Sequence of chain 1.A:
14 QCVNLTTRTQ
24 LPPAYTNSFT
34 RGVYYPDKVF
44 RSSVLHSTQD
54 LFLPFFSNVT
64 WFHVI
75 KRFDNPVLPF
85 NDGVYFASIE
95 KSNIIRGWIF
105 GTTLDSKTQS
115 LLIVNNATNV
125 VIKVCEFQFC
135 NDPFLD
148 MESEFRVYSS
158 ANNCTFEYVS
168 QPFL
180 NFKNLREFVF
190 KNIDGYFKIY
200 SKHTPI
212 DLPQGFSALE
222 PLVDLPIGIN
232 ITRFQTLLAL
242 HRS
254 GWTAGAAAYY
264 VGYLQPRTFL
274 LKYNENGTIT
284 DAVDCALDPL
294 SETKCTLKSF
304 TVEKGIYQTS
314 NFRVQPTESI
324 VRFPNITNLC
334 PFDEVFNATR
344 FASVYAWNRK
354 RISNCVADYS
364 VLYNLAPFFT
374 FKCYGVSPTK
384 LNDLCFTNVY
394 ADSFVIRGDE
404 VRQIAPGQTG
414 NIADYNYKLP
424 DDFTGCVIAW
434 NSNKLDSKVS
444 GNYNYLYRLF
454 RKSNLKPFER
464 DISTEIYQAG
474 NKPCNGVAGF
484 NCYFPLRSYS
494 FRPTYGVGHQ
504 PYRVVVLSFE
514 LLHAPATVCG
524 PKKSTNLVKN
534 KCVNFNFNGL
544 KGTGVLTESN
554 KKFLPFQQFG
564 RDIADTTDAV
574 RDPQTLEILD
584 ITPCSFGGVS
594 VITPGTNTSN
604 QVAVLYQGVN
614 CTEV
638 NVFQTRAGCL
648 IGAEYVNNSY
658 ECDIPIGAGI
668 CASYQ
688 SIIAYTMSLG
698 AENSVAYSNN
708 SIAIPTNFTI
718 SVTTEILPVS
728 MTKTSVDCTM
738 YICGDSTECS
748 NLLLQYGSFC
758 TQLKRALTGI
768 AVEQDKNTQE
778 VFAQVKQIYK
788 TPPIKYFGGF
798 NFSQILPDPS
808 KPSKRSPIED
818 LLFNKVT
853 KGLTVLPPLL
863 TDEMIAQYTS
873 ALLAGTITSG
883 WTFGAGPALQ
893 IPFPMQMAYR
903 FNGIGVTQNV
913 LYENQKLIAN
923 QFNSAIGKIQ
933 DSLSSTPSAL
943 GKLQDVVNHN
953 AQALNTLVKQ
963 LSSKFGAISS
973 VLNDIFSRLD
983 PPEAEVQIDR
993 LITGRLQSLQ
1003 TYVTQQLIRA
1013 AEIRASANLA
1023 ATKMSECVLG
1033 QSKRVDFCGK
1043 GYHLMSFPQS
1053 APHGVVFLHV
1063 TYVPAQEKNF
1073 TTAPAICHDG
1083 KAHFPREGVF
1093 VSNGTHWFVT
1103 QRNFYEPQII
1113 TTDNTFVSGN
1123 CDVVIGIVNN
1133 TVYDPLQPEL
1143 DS

Sequence of chain 1.C:
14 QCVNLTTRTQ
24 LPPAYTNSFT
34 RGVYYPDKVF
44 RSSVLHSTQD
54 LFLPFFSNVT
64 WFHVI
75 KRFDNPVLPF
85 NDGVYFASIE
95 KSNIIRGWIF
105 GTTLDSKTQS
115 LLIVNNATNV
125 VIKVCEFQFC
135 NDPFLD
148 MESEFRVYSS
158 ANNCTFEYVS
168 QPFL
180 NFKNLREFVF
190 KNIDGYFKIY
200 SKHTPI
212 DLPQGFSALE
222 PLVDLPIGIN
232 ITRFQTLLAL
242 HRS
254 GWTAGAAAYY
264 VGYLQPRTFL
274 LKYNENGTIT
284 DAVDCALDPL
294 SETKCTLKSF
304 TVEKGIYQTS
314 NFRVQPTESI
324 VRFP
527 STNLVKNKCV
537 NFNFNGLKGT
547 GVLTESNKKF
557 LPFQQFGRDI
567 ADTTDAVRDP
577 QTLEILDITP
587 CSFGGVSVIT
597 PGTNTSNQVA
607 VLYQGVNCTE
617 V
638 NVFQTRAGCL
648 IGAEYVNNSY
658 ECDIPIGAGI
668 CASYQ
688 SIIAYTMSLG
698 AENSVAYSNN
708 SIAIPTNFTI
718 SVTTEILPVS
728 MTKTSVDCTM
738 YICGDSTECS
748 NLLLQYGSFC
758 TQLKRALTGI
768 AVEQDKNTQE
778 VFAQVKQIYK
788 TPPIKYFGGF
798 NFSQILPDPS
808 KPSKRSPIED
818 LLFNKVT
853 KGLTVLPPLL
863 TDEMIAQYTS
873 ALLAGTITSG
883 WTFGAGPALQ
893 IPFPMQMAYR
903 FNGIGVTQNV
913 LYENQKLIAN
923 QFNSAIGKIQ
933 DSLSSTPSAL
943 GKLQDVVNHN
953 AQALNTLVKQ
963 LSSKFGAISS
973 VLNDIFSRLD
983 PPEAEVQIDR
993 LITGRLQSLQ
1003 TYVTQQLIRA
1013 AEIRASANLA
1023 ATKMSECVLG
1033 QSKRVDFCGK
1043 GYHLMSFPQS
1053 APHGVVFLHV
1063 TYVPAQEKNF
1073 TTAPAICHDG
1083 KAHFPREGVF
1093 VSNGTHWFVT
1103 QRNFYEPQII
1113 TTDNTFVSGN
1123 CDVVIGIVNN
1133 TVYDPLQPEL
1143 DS

A small-molecule ligand and the protein it binds are described below.
Small molecule (SMILES): CC(=O)N[C@@H]1[C@@H](O)[C@H](O)[C@@H](CO)O[C@H]1O

Binding-site contacts:
Ligand atom C4 contacts residue ASN706 of chain 1.C at 4.2 Å.
Ligand atom C8 contacts residue ILE1127 of chain 1.C at 4.0 Å (hydrophobic).
Ligand atom C8 contacts residue ASN706 of chain 1.C at 4.4 Å.
Ligand atom C2 contacts residue ASN706 of chain 1.C at 2.5 Å.
Ligand atom C7 contacts residue ASN706 of chain 1.C at 3.2 Å.
Ligand atom C3 contacts residue ASN706 of chain 1.C at 3.8 Å.
Ligand atom C1 contacts residue ASN706 of chain 1.C at 1.4 Å.
Ligand atom O7 contacts residue TYR793 of chain 1.A at 4.1 Å.
Ligand atom C8 contacts residue GLY1128 of chain 1.C at 3.8 Å.
Ligand atom C5 contacts residue ASN706 of chain 1.C at 3.7 Å.
Ligand atom O7 contacts residue ASN706 of chain 1.C at 3.1 Å (h-bond).
Ligand atom N2 contacts residue ASN706 of chain 1.C at 2.9 Å (h-bond).
Ligand atom O5 contacts residue ASN706 of chain 1.C at 2.4 Å (h-bond).